Sequence of chain 50.E:
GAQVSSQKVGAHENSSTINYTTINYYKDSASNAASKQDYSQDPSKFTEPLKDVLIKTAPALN

Binding-site contacts:
Ligand atom C contacts residue GLN3 of chain 50.E at 3.9 Å.
Ligand atom O contacts residue ALA2 of chain 50.E at 4.0 Å.
Ligand atom N contacts residue GLY1 of chain 50.E at 4.5 Å.
Ligand atom N contacts residue VAL4 of chain 50.E at 3.1 Å (h-bond).
Ligand atom CG1 contacts residue GLN3 of chain 50.E at 3.3 Å.
Ligand atom CB contacts residue VAL4 of chain 50.E at 4.4 Å (hydrophobic).
Ligand atom CA contacts residue ALA2 of chain 50.E at 3.3 Å (hydrophobic).
Ligand atom OG contacts residue GLN3 of chain 50.E at 3.3 Å (h-bond).
Ligand atom O contacts residue GLN3 of chain 50.E at 2.9 Å (h-bond).
Ligand atom CA contacts residue ALA2 of chain 50.E at 3.9 Å (hydrophobic).
Ligand atom CB contacts residue VAL4 of chain 50.E at 4.0 Å (hydrophobic).
Ligand atom CG1 contacts residue ALA2 of chain 50.E at 4.5 Å (hydrophobic).
Ligand atom CD contacts residue VAL4 of chain 50.E at 3.6 Å (hydrophobic).
Ligand atom N contacts residue ALA2 of chain 50.E at 2.8 Å (h-bond).
Ligand atom O contacts residue VAL4 of chain 50.E at 4.4 Å.
Ligand atom CG2 contacts residue SER5 of chain 50.E at 3.4 Å.
Ligand atom CA contacts residue VAL4 of chain 50.E at 4.1 Å (hydrophobic).
Ligand atom CA contacts residue GLN3 of chain 50.E at 4.5 Å.
Ligand atom CB contacts residue ALA2 of chain 50.E at 4.4 Å (hydrophobic).
Ligand atom CG2 contacts residue VAL4 of chain 50.E at 3.4 Å (hydrophobic).
Ligand atom CG2 contacts residue GLN3 of chain 50.E at 3.5 Å.
Ligand atom N contacts residue VAL4 of chain 50.E at 4.3 Å.
Ligand atom N contacts residue GLN3 of chain 50.E at 4.5 Å.
Ligand atom CB contacts residue GLN3 of chain 50.E at 3.7 Å.
Ligand atom OE1 contacts residue VAL4 of chain 50.E at 3.6 Å.
Ligand atom OE2 contacts residue VAL4 of chain 50.E at 3.7 Å.
Ligand atom CB contacts residue GLN3 of chain 50.E at 4.0 Å.
Ligand atom CG contacts residue VAL4 of chain 50.E at 4.4 Å (hydrophobic).
Ligand atom CA contacts residue VAL4 of chain 50.E at 3.3 Å (hydrophobic).
Ligand atom O contacts residue VAL4 of chain 50.E at 3.2 Å (h-bond).
Ligand atom C contacts residue VAL4 of chain 50.E at 4.0 Å (hydrophobic).
Ligand atom C contacts residue ALA2 of chain 50.E at 4.0 Å (hydrophobic).
Ligand atom C contacts residue ALA2 of chain 50.E at 3.5 Å (hydrophobic).
Ligand atom CB contacts residue ALA2 of chain 50.E at 3.3 Å (hydrophobic).
Ligand atom C contacts residue VAL4 of chain 50.E at 3.5 Å (hydrophobic).
Ligand atom CG2 contacts residue ALA2 of chain 50.E at 4.0 Å (hydrophobic).
Ligand atom OE1 contacts residue ASN25 of chain 50.E at 4.2 Å.

A protein and the small-molecule ligand that binds it are described below.
Small molecule (SMILES): CC[C@H](C)[C@H](N)C(=O)N[C@@H](CO)C(=O)N[C@@H](CCC(=O)O)C(=O)N[C@H](C=O)C(C)C